The protein below binds the small molecule below.
Small molecule (SMILES): CN(C)c1ccc(C(=O)NN)cc1

Binding-site contacts:
Ligand atom O contacts residue TYR79 of chain 1.A at 3.7 Å.
Ligand atom O contacts residue GLY221 of chain 1.A at 4.0 Å.
Ligand atom N2 contacts residue GLY37 of chain 1.A at 4.0 Å.
Ligand atom C3 contacts residue ASP81 of chain 1.A at 3.5 Å.
Ligand atom C3 contacts residue PHE116 of chain 1.A at 4.1 Å (hydrophobic).
Ligand atom C6 contacts residue GLY221 of chain 1.A at 3.4 Å.
Ligand atom N contacts residue PHE116 of chain 1.A at 3.3 Å.
Ligand atom C1 contacts residue ILE122 of chain 1.A at 3.6 Å (hydrophobic).
Ligand atom C6 contacts residue ASP35 of chain 1.A at 3.9 Å.
Ligand atom C8 contacts residue LEU125 of chain 1.A at 4.1 Å (hydrophobic).
Ligand atom C7 contacts residue LEU125 of chain 1.A at 3.9 Å (hydrophobic).
Ligand atom C contacts residue SER115 of chain 1.A at 3.9 Å.
Ligand atom N1 contacts residue ASP219 of chain 1.A at 4.0 Å.
Ligand atom N2 contacts residue ASP35 of chain 1.A at 2.7 Å (salt-bridge).
Ligand atom N contacts residue ASP119 of chain 1.A at 4.1 Å.
Ligand atom C4 contacts residue TYR79 of chain 1.A at 3.7 Å (hydrophobic).
Ligand atom C7 contacts residue ASP33 of chain 1.A at 4.1 Å.
Ligand atom C contacts residue PHE116 of chain 1.A at 3.6 Å (hydrophobic).
Ligand atom C7 contacts residue GLY221 of chain 1.A at 3.2 Å.
Ligand atom C contacts residue SER83 of chain 1.A at 3.7 Å.
Ligand atom C1 contacts residue PHE116 of chain 1.A at 3.6 Å (hydrophobic).
Ligand atom C1 contacts residue ASP119 of chain 1.A at 3.4 Å.
Ligand atom C8 contacts residue ASP33 of chain 1.A at 3.6 Å.
Ligand atom N2 contacts residue GLY221 of chain 1.A at 4.0 Å.
Ligand atom C8 contacts residue GLY221 of chain 1.A at 4.0 Å.
Ligand atom C3 contacts residue SER83 of chain 1.A at 4.0 Å.
Ligand atom N1 contacts residue TYR79 of chain 1.A at 4.0 Å.
Ligand atom C2 contacts residue PHE116 of chain 1.A at 3.7 Å (hydrophobic).
Ligand atom N1 contacts residue GLY221 of chain 1.A at 3.4 Å (h-bond).
Ligand atom N2 contacts residue ASP219 of chain 1.A at 2.9 Å (salt-bridge).
Ligand atom C6 contacts residue TYR79 of chain 1.A at 3.8 Å (hydrophobic).
Ligand atom C8 contacts residue PHE116 of chain 1.A at 4.2 Å (hydrophobic).
Ligand atom C contacts residue ASP81 of chain 1.A at 4.1 Å.
Ligand atom C5 contacts residue TYR79 of chain 1.A at 4.0 Å (hydrophobic).
Ligand atom O contacts residue THR222 of chain 1.A at 4.1 Å.
Ligand atom N1 contacts residue ASP35 of chain 1.A at 2.8 Å (salt-bridge).
Ligand atom C4 contacts residue ASP81 of chain 1.A at 3.6 Å.
Ligand atom C contacts residue ASP119 of chain 1.A at 3.8 Å.
Ligand atom C5 contacts residue GLY221 of chain 1.A at 3.4 Å.
Ligand atom C1 contacts residue ASP33 of chain 1.A at 4.1 Å.

Sequence of chain 1.A:
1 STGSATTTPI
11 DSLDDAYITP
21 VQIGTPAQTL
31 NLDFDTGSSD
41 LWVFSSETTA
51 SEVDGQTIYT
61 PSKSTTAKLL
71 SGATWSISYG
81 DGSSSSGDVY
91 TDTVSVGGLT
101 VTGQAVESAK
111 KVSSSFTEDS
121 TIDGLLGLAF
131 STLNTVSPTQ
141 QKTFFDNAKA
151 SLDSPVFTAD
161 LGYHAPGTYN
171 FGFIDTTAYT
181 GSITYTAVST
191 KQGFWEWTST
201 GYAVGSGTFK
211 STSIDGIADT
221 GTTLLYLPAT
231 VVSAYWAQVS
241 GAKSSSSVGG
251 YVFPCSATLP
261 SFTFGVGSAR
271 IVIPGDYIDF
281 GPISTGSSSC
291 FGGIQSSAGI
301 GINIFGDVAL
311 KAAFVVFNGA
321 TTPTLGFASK